Binding-site contacts:
Ligand atom O10 contacts residue TYR250 of chain 59.A at 2.8 Å (h-bond).
Ligand atom O1B contacts residue SER147 of chain 60.A at 2.7 Å (h-bond).
Ligand atom O1A contacts residue SER147 of chain 60.A at 3.1 Å (h-bond).
Ligand atom O1B contacts residue PRO252 of chain 59.A at 3.3 Å.
Ligand atom C1 contacts residue PRO252 of chain 59.A at 4.0 Å (hydrophobic).
Ligand atom C9 contacts residue TYR145 of chain 60.A at 4.4 Å (hydrophobic).
Ligand atom O8 contacts residue ALA146 of chain 60.A at 3.3 Å.
Ligand atom C4 contacts residue TYR145 of chain 60.A at 3.6 Å (hydrophobic).
Ligand atom C3 contacts residue PRO252 of chain 59.A at 3.8 Å (hydrophobic).
Ligand atom C8 contacts residue ALA146 of chain 60.A at 4.5 Å (hydrophobic).
Ligand atom N5 contacts residue TYR145 of chain 60.A at 2.6 Å (h-bond).
Ligand atom C6 contacts residue TYR145 of chain 60.A at 3.4 Å (hydrophobic).
Ligand atom N5 contacts residue TYR250 of chain 59.A at 4.4 Å.
Ligand atom C11 contacts residue TYR250 of chain 59.A at 3.7 Å (hydrophobic).
Ligand atom C10 contacts residue TYR145 of chain 60.A at 3.6 Å (hydrophobic).
Ligand atom C11 contacts residue TYR145 of chain 60.A at 3.7 Å (hydrophobic).
Ligand atom C1 contacts residue SER147 of chain 60.A at 3.6 Å.
Ligand atom O1B contacts residue ALA146 of chain 60.A at 4.3 Å.
Ligand atom C1 contacts residue ALA146 of chain 60.A at 4.0 Å (hydrophobic).
Ligand atom C7 contacts residue TYR145 of chain 60.A at 3.9 Å (hydrophobic).
Ligand atom O1A contacts residue ALA146 of chain 60.A at 3.2 Å.
Ligand atom O4 contacts residue ASN251 of chain 59.A at 4.1 Å.
Ligand atom O4 contacts residue PRO252 of chain 59.A at 3.6 Å.
Ligand atom C10 contacts residue TYR250 of chain 59.A at 3.5 Å (hydrophobic).
Ligand atom C6 contacts residue ALA146 of chain 60.A at 4.2 Å (hydrophobic).
Ligand atom C11 contacts residue ARG143 of chain 60.A at 4.0 Å.
Ligand atom O4 contacts residue TYR145 of chain 60.A at 4.2 Å.
Ligand atom C5 contacts residue TYR145 of chain 60.A at 3.3 Å (hydrophobic).
Ligand atom O1A contacts residue ASN148 of chain 60.A at 4.3 Å.
Ligand atom O4 contacts residue TYR250 of chain 59.A at 3.4 Å.
Ligand atom C4 contacts residue PRO252 of chain 59.A at 3.7 Å (hydrophobic).

Sequence of chain 59.A:
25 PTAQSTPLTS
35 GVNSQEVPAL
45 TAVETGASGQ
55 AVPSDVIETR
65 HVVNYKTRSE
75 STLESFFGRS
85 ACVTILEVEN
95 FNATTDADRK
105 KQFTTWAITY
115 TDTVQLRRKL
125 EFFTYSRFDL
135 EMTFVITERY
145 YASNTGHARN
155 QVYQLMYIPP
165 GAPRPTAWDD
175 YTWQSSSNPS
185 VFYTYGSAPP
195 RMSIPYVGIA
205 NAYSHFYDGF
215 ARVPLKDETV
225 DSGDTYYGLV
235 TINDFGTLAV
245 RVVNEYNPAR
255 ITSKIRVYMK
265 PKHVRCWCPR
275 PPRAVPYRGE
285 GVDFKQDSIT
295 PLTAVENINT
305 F

Sequence of chain 60.A:
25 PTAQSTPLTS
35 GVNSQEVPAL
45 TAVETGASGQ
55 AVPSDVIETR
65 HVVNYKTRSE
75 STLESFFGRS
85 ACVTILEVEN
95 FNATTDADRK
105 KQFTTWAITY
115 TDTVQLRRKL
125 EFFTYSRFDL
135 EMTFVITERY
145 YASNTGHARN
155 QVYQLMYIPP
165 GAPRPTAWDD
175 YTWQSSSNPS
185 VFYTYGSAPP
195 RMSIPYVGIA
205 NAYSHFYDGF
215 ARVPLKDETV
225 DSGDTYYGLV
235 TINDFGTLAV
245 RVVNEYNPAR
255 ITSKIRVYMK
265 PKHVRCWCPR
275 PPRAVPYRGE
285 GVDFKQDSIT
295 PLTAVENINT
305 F

This small molecule binds to this protein.
Small molecule (SMILES): CC(=O)N[C@H]1[C@H]([C@H](O)[C@H](O)CO)O[C@@](O)(C(=O)O)C[C@@H]1O